Sequence of chain 1.A:
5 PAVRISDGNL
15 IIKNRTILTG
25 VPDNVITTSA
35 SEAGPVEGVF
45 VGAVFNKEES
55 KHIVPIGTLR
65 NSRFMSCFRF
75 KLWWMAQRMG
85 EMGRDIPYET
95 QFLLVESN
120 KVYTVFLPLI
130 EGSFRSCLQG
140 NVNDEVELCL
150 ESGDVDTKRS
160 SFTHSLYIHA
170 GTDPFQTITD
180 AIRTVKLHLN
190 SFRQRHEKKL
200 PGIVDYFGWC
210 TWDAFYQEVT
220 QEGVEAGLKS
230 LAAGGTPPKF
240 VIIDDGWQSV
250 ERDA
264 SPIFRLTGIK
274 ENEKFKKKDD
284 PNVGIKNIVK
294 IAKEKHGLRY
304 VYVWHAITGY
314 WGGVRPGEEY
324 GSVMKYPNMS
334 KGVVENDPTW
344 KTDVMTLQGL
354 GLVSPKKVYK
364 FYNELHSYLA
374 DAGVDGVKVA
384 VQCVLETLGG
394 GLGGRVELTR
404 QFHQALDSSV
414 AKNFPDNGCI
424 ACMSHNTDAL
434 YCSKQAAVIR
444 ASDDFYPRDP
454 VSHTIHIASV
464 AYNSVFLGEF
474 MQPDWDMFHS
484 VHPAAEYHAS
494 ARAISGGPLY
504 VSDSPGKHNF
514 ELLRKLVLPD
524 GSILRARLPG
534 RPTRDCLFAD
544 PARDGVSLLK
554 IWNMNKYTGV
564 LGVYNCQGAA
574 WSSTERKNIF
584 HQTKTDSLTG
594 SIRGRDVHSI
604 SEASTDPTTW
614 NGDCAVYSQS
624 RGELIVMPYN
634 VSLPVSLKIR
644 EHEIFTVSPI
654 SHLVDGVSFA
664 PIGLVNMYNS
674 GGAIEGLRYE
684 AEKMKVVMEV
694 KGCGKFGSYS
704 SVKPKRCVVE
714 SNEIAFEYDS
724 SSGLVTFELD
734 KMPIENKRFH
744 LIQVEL

The small molecule below binds the protein below.
Small molecule (SMILES): OC[C@H]1O[C@H](OC[C@H]2O[C@H](OC[C@H]3O[C@H](O[C@]4(CO)O[C@H](CO)[C@@H](O)[C@@H]4O)[C@H](O)[C@@H](O)[C@@H]3O)[C@H](O)[C@@H](O)[C@H]2O)[C@H](O)[C@@H](O)[C@H]1O

Binding-site contacts:
Ligand atom C6 contacts residue TRP314 of chain 1.A at 3.6 Å (hydrophobic).
Ligand atom O5 contacts residue TRP307 of chain 1.A at 3.6 Å (h-bond).
Ligand atom O3 contacts residue TYR449 of chain 1.A at 3.4 Å.
Ligand atom O4 contacts residue MET426 of chain 1.A at 3.5 Å.
Ligand atom O3 contacts residue MET480 of chain 1.A at 3.5 Å.
Ligand atom O2 contacts residue CYS425 of chain 1.A at 3.3 Å (h-bond).
Ligand atom O3 contacts residue LYS75 of chain 1.A at 3.0 Å (salt-bridge).
Ligand atom O3 contacts residue ASP446 of chain 1.A at 2.5 Å (salt-bridge).
Ligand atom O2 contacts residue ARG443 of chain 1.A at 3.1 Å (salt-bridge).
Ligand atom C3 contacts residue TYR449 of chain 1.A at 3.5 Å (hydrophobic).
Ligand atom C5 contacts residue TRP211 of chain 1.A at 3.7 Å (hydrophobic).
Ligand atom C4 contacts residue ASP447 of chain 1.A at 3.6 Å.
Ligand atom C6 contacts residue MET426 of chain 1.A at 3.7 Å (hydrophobic).
Ligand atom O3 contacts residue LYS381 of chain 1.A at 2.9 Å (salt-bridge).
Ligand atom O3 contacts residue ARG443 of chain 1.A at 3.1 Å (salt-bridge).
Ligand atom C6 contacts residue TRP211 of chain 1.A at 3.5 Å (hydrophobic).
Ligand atom O2 contacts residue ASP447 of chain 1.A at 2.6 Å (salt-bridge).
Ligand atom O6 contacts residue TRP211 of chain 1.A at 3.4 Å.
Ligand atom O3 contacts residue TYR449 of chain 1.A at 3.4 Å (h-bond).
Ligand atom C6 contacts residue ASP243 of chain 1.A at 3.5 Å.
Ligand atom C2 contacts residue CYS425 of chain 1.A at 3.5 Å (hydrophobic).
Ligand atom O6 contacts residue TRP314 of chain 1.A at 3.5 Å.
Ligand atom C6 contacts residue ASP244 of chain 1.A at 3.5 Å.
Ligand atom O6 contacts residue ASP447 of chain 1.A at 3.2 Å (salt-bridge).
Ligand atom C2 contacts residue ASP447 of chain 1.A at 3.6 Å.
Ligand atom O4 contacts residue LYS381 of chain 1.A at 3.0 Å (salt-bridge).
Ligand atom C3 contacts residue ASP447 of chain 1.A at 3.5 Å.
Ligand atom C3 contacts residue ASP446 of chain 1.A at 3.5 Å.
Ligand atom O4 contacts residue TRP78 of chain 1.A at 3.2 Å (h-bond).
Ligand atom O6 contacts residue ASP244 of chain 1.A at 2.7 Å (salt-bridge).
Ligand atom O4 contacts residue ASP243 of chain 1.A at 2.6 Å (salt-bridge).
Ligand atom O4 contacts residue TRP307 of chain 1.A at 3.0 Å (h-bond).
Ligand atom C6 contacts residue TRP307 of chain 1.A at 3.8 Å (hydrophobic).
Ligand atom O5 contacts residue TRP314 of chain 1.A at 3.7 Å.
Ligand atom C1 contacts residue MET426 of chain 1.A at 3.7 Å (hydrophobic).
Ligand atom O2 contacts residue LYS75 of chain 1.A at 2.9 Å (salt-bridge).
Ligand atom C4 contacts residue TRP211 of chain 1.A at 3.7 Å (hydrophobic).
Ligand atom C4 contacts residue ASP243 of chain 1.A at 3.4 Å.
Ligand atom O3 contacts residue TRP78 of chain 1.A at 3.0 Å (h-bond).
Ligand atom O4 contacts residue TRP211 of chain 1.A at 3.6 Å.